Binding-site contacts:
Ligand atom N1 contacts residue PHE33 of chain 1.A at 4.3 Å.
Ligand atom C4 contacts residue LEU59 of chain 1.A at 4.2 Å (hydrophobic).
Ligand atom C3 contacts residue LEU52 of chain 1.A at 3.9 Å (hydrophobic).
Ligand atom F2 contacts residue ILE96 of chain 1.A at 4.1 Å.
Ligand atom F1 contacts residue ILE22 of chain 1.A at 3.8 Å.
Ligand atom C3 contacts residue LEU59 of chain 1.A at 4.2 Å (hydrophobic).
Ligand atom C8 contacts residue LEU52 of chain 1.A at 3.5 Å (hydrophobic).
Ligand atom N1 contacts residue LEU59 of chain 1.A at 3.4 Å.
Ligand atom C4 contacts residue LEU52 of chain 1.A at 3.9 Å (hydrophobic).
Ligand atom C7 contacts residue LEU52 of chain 1.A at 3.5 Å (hydrophobic).
Ligand atom C2 contacts residue LEU52 of chain 1.A at 3.7 Å (hydrophobic).
Ligand atom C1 contacts residue LEU52 of chain 1.A at 4.5 Å (hydrophobic).
Ligand atom F3 contacts residue ILE96 of chain 1.A at 3.8 Å.
Ligand atom F3 contacts residue NAP1 of chain 1.G at 3.5 Å.
Ligand atom C1 contacts residue NAP1 of chain 1.G at 4.1 Å.
Ligand atom F2 contacts residue NAP1 of chain 1.G at 4.4 Å.
Ligand atom C4 contacts residue PHE33 of chain 1.A at 3.8 Å (hydrophobic).
Ligand atom C1 contacts residue PHE33 of chain 1.A at 4.3 Å (hydrophobic).
Ligand atom C1 contacts residue ILE96 of chain 1.A at 4.4 Å (hydrophobic).
Ligand atom F1 contacts residue NAP1 of chain 1.G at 3.2 Å.
Ligand atom C6 contacts residue LEU52 of chain 1.A at 3.7 Å (hydrophobic).
Ligand atom F2 contacts residue PHE33 of chain 1.A at 3.0 Å.
Ligand atom F3 contacts residue THR48 of chain 1.A at 3.6 Å.
Ligand atom F3 contacts residue LEU52 of chain 1.A at 4.0 Å.

The protein below binds the small molecule below.
Small molecule (SMILES): Nc1ccc(C(F)(F)F)cc1N

Sequence of chain 1.A:
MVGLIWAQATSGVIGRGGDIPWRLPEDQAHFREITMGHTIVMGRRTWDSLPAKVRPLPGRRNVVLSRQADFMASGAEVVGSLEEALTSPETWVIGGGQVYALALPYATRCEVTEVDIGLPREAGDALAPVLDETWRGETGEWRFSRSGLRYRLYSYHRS